Binding-site contacts:
Ligand atom C4 contacts residue BDP1 of chain 1.C at 2.4 Å.
Ligand atom C5 contacts residue BDP1 of chain 1.C at 3.7 Å.
Ligand atom OH contacts residue BDP1 of chain 1.C at 1.4 Å.
Ligand atom C2 contacts residue BDP1 of chain 1.C at 4.2 Å.
Ligand atom C3 contacts residue BDP1 of chain 1.C at 2.8 Å.

The small molecule below binds the protein below.
Small molecule (SMILES): O=[N+]([O-])c1ccc(O)cc1